Sequence of chain 1.A:
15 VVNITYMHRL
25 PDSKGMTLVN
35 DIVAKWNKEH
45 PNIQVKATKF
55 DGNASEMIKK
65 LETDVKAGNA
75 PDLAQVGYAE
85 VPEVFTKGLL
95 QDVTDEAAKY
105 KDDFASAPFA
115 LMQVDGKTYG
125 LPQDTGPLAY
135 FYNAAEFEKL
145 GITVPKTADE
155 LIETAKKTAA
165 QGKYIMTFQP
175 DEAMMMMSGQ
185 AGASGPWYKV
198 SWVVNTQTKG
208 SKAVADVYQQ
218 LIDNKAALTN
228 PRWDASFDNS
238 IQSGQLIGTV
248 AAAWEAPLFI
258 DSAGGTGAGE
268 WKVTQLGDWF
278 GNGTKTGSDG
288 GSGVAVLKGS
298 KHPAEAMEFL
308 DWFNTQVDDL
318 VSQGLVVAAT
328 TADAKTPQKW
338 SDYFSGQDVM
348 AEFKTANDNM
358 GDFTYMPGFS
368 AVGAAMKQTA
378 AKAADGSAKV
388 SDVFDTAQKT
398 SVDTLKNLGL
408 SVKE

This protein binds this small molecule.
Small molecule (SMILES): CC(=O)N[C@H]1[C@H](O[C@H]2[C@@H](O)[C@@H](CO)O[C@@H](O[C@H]3[C@H](O)[C@@H](O)[C@H](O)O[C@@H]3CO)[C@@H]2O)O[C@H](CO)[C@@H](O)[C@@H]1O[C@@H]1O[C@H](CO)[C@H](O)[C@H](O)[C@H]1O

Binding-site contacts:
Ligand atom O1 contacts residue ALA371 of chain 1.A at 3.2 Å.
Ligand atom C1 contacts residue GLU176 of chain 1.A at 3.7 Å.
Ligand atom C2 contacts residue LYS374 of chain 1.A at 3.6 Å.
Ligand atom C4 contacts residue GLU176 of chain 1.A at 3.6 Å.
Ligand atom C2 contacts residue SER289 of chain 1.A at 3.8 Å.
Ligand atom O5 contacts residue ALA58 of chain 1.A at 3.8 Å.
Ligand atom C5 contacts residue TRP230 of chain 1.A at 3.8 Å (hydrophobic).
Ligand atom O5 contacts residue ALA371 of chain 1.A at 3.3 Å.
Ligand atom O2 contacts residue LYS374 of chain 1.A at 3.2 Å (salt-bridge).
Ligand atom O4 contacts residue GLN79 of chain 1.A at 3.0 Å (h-bond).
Ligand atom C6 contacts residue PRO25 of chain 1.A at 3.6 Å (hydrophobic).
Ligand atom O2 contacts residue MET178 of chain 1.A at 3.5 Å.
Ligand atom C6 contacts residue TRP230 of chain 1.A at 3.5 Å (hydrophobic).
Ligand atom O3 contacts residue LYS374 of chain 1.A at 2.8 Å (salt-bridge).
Ligand atom C3 contacts residue GLU176 of chain 1.A at 3.2 Å.
Ligand atom C4 contacts residue ASP128 of chain 1.A at 3.6 Å.
Ligand atom O6 contacts residue ALA371 of chain 1.A at 3.8 Å.
Ligand atom O3 contacts residue GLY288 of chain 1.A at 3.1 Å (h-bond).
Ligand atom C5 contacts residue TRP230 of chain 1.A at 3.6 Å (hydrophobic).
Ligand atom O4 contacts residue SER59 of chain 1.A at 3.3 Å.
Ligand atom O2 contacts residue GLY288 of chain 1.A at 3.1 Å (h-bond).
Ligand atom C6 contacts residue SER367 of chain 1.A at 3.8 Å.
Ligand atom O4 contacts residue TRP251 of chain 1.A at 3.5 Å.
Ligand atom O3 contacts residue ASP128 of chain 1.A at 2.7 Å (salt-bridge).
Ligand atom O2 contacts residue GLY287 of chain 1.A at 3.2 Å.
Ligand atom C6 contacts residue TRP230 of chain 1.A at 3.6 Å (hydrophobic).
Ligand atom O3 contacts residue ARG23 of chain 1.A at 3.1 Å (salt-bridge).
Ligand atom O3 contacts residue SER289 of chain 1.A at 2.9 Å (h-bond).
Ligand atom O3 contacts residue ALA58 of chain 1.A at 3.5 Å.
Ligand atom O6 contacts residue SER367 of chain 1.A at 2.6 Å (h-bond).
Ligand atom O4 contacts residue ALA58 of chain 1.A at 3.8 Å.
Ligand atom C3 contacts residue TRP251 of chain 1.A at 3.7 Å (hydrophobic).
Ligand atom O6 contacts residue PRO25 of chain 1.A at 3.5 Å.
Ligand atom O4 contacts residue LEU24 of chain 1.A at 3.6 Å.
Ligand atom O7 contacts residue ARG23 of chain 1.A at 3.0 Å (salt-bridge).
Ligand atom C3 contacts residue SER59 of chain 1.A at 3.8 Å.
Ligand atom C8 contacts residue GLY287 of chain 1.A at 3.7 Å.
Ligand atom C6 contacts residue MET178 of chain 1.A at 3.6 Å (hydrophobic).
Ligand atom C3 contacts residue GLY288 of chain 1.A at 3.8 Å.
Ligand atom C3 contacts residue ASP128 of chain 1.A at 3.4 Å.